Binding-site contacts:
Ligand atom NAG contacts residue LEU164 of chain 1.B at 3.6 Å.
Ligand atom CAA contacts residue PHE58 of chain 1.B at 3.5 Å (hydrophobic).
Ligand atom NAH contacts residue ILE14 of chain 1.B at 3.6 Å.
Ligand atom NAH contacts residue THR185 of chain 1.B at 3.5 Å (h-bond).
Ligand atom CAA contacts residue ILE14 of chain 1.B at 3.7 Å (hydrophobic).
Ligand atom CAL contacts residue PHE58 of chain 1.B at 3.5 Å (hydrophobic).
Ligand atom OAK contacts residue NDP1 of chain 1.I at 3.2 Å.
Ligand atom NAB contacts residue ALA16 of chain 1.B at 3.7 Å.
Ligand atom CAR contacts residue PHE58 of chain 1.B at 3.2 Å (hydrophobic).
Ligand atom NAF contacts residue PHE58 of chain 1.B at 3.6 Å.
Ligand atom CAX contacts residue SER111 of chain 1.B at 3.8 Å.
Ligand atom NAD contacts residue ASP54 of chain 1.B at 2.9 Å (salt-bridge).
Ligand atom NAB contacts residue CYS15 of chain 1.B at 3.3 Å.
Ligand atom CAJ contacts residue ASP54 of chain 1.B at 3.8 Å.
Ligand atom NAH contacts residue ASP54 of chain 1.B at 3.1 Å (salt-bridge).
Ligand atom CAC contacts residue PHE58 of chain 1.B at 3.7 Å (hydrophobic).
Ligand atom NAB contacts residue ILE14 of chain 1.B at 3.5 Å.
Ligand atom CAX contacts residue LEU46 of chain 1.B at 3.8 Å (hydrophobic).
Ligand atom CAM contacts residue ASN108 of chain 1.B at 3.6 Å.
Ligand atom CAC contacts residue ALA16 of chain 1.B at 3.9 Å (hydrophobic).
Ligand atom CAY contacts residue LEU46 of chain 1.B at 3.3 Å (hydrophobic).
Ligand atom CAN contacts residue ILE112 of chain 1.B at 3.5 Å (hydrophobic).
Ligand atom CAJ contacts residue ALA16 of chain 1.B at 3.7 Å (hydrophobic).
Ligand atom NAG contacts residue TYR170 of chain 1.B at 3.8 Å.
Ligand atom CAT contacts residue LEU46 of chain 1.B at 3.7 Å (hydrophobic).
Ligand atom CBA contacts residue PHE116 of chain 1.B at 3.6 Å (hydrophobic).
Ligand atom NAH contacts residue ALA16 of chain 1.B at 3.7 Å.
Ligand atom OAK contacts residue PHE58 of chain 1.B at 3.8 Å.
Ligand atom CAJ contacts residue NDP1 of chain 1.I at 3.7 Å.
Ligand atom NAH contacts residue CYS15 of chain 1.B at 3.4 Å (h-bond).
Ligand atom CAN contacts residue ASN108 of chain 1.B at 3.9 Å.
Ligand atom CAQ contacts residue PHE58 of chain 1.B at 3.3 Å (hydrophobic).
Ligand atom CAC contacts residue ASP54 of chain 1.B at 3.4 Å.
Ligand atom NAB contacts residue PHE58 of chain 1.B at 3.8 Å.
Ligand atom NAG contacts residue PHE58 of chain 1.B at 3.4 Å.
Ligand atom CAI contacts residue MET55 of chain 1.B at 3.9 Å (hydrophobic).
Ligand atom NAD contacts residue PHE58 of chain 1.B at 3.6 Å.
Ligand atom CAE contacts residue ASP54 of chain 1.B at 3.9 Å.
Ligand atom NAF contacts residue NDP1 of chain 1.I at 3.9 Å.
Ligand atom NAG contacts residue ILE14 of chain 1.B at 2.8 Å (h-bond).

The small molecule below binds the protein below.
Small molecule (SMILES): CC1(C)N=C(N)N=C(N)N1OCCCN(Cc1ccccc1)c1ccc(Cl)cc1

Sequence of chain 1.B:
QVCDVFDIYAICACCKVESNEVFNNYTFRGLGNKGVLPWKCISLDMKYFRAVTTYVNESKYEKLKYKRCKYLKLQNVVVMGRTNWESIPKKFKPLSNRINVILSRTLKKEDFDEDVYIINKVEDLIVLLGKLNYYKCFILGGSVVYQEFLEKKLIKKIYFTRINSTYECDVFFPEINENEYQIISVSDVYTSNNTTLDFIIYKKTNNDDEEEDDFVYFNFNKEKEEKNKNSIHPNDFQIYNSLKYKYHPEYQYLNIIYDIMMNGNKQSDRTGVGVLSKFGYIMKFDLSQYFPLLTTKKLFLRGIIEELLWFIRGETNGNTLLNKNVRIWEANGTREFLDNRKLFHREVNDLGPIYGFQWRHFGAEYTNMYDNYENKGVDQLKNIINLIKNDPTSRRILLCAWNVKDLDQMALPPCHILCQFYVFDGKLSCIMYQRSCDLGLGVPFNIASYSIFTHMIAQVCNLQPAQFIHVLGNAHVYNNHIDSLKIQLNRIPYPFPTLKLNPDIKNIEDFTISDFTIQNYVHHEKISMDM